A protein and the small-molecule ligand that binds it are described below.
Small molecule (SMILES): Nc1nc(N)c2c(OCCCOc3cccc(F)c3)cccc2n1

Sequence of chain 1.C:
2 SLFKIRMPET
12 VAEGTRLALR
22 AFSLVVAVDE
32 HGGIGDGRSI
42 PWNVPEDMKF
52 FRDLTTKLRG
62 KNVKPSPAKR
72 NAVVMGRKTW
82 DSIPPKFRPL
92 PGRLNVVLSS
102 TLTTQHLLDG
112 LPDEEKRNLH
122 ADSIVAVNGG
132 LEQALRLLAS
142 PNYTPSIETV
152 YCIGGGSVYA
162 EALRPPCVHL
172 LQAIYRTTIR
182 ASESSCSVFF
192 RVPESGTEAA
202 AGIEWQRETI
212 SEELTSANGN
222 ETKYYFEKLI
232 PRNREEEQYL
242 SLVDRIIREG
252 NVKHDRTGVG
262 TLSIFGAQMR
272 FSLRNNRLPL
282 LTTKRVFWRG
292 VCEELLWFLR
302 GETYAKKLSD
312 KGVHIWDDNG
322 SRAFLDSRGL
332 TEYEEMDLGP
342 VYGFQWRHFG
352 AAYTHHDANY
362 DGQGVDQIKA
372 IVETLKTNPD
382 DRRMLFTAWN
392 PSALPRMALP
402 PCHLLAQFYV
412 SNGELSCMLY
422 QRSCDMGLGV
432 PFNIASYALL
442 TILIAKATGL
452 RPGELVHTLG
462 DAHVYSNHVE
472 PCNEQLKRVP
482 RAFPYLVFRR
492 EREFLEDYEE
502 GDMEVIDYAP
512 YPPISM

Binding-site contacts:
Ligand atom C4 contacts residue NDP1 of chain 1.Q at 3.2 Å.
Ligand atom O13 contacts residue NDP1 of chain 1.Q at 3.8 Å.
Ligand atom N3 contacts residue VAL26 of chain 1.C at 3.4 Å.
Ligand atom C10 contacts residue ASP48 of chain 1.C at 3.0 Å.
Ligand atom C16 contacts residue ILE84 of chain 1.C at 3.5 Å (hydrophobic).
Ligand atom C22 contacts residue PRO85 of chain 1.C at 3.7 Å (hydrophobic).
Ligand atom N11 contacts residue ALA28 of chain 1.C at 3.6 Å.
Ligand atom C2 contacts residue ALA28 of chain 1.C at 3.7 Å (hydrophobic).
Ligand atom N12 contacts residue PHE52 of chain 1.C at 3.6 Å.
Ligand atom N12 contacts residue TYR160 of chain 1.C at 3.5 Å (h-bond).
Ligand atom C4 contacts residue PHE52 of chain 1.C at 3.4 Å (hydrophobic).
Ligand atom C9 contacts residue MET49 of chain 1.C at 3.3 Å (hydrophobic).
Ligand atom O13 contacts residue ILE154 of chain 1.C at 3.7 Å.
Ligand atom C7 contacts residue PHE52 of chain 1.C at 3.9 Å (hydrophobic).
Ligand atom C6 contacts residue ASP48 of chain 1.C at 3.3 Å.
Ligand atom C5 contacts residue PHE52 of chain 1.C at 3.5 Å (hydrophobic).
Ligand atom C5 contacts residue NDP1 of chain 1.Q at 3.6 Å.
Ligand atom N12 contacts residue VAL26 of chain 1.C at 3.3 Å (h-bond).
Ligand atom N11 contacts residue VAL27 of chain 1.C at 3.1 Å (h-bond).
Ligand atom N1 contacts residue ASP48 of chain 1.C at 2.7 Å (salt-bridge).
Ligand atom C2 contacts residue ASP48 of chain 1.C at 3.6 Å.
Ligand atom F24 contacts residue SER83 of chain 1.C at 3.9 Å.
Ligand atom C2 contacts residue VAL26 of chain 1.C at 3.8 Å (hydrophobic).
Ligand atom C14 contacts residue NDP1 of chain 1.Q at 3.9 Å.
Ligand atom N11 contacts residue ASP48 of chain 1.C at 3.1 Å (salt-bridge).
Ligand atom N12 contacts residue NDP1 of chain 1.Q at 3.5 Å (h-bond).
Ligand atom N12 contacts residue ILE154 of chain 1.C at 2.8 Å (h-bond).
Ligand atom N3 contacts residue PHE52 of chain 1.C at 3.8 Å.
Ligand atom N3 contacts residue ALA28 of chain 1.C at 3.8 Å.
Ligand atom C2 contacts residue VAL27 of chain 1.C at 3.6 Å (hydrophobic).
Ligand atom C2 contacts residue NDP1 of chain 1.Q at 3.9 Å.
Ligand atom O13 contacts residue PHE52 of chain 1.C at 3.9 Å.
Ligand atom N1 contacts residue ALA28 of chain 1.C at 3.9 Å.
Ligand atom N3 contacts residue VAL27 of chain 1.C at 3.2 Å (h-bond).
Ligand atom N11 contacts residue VAL26 of chain 1.C at 3.5 Å.
Ligand atom C15 contacts residue THR80 of chain 1.C at 3.6 Å.
Ligand atom N11 contacts residue THR178 of chain 1.C at 3.0 Å (h-bond).
Ligand atom C10 contacts residue MET49 of chain 1.C at 3.8 Å (hydrophobic).
Ligand atom N3 contacts residue NDP1 of chain 1.Q at 3.4 Å (h-bond).
Ligand atom F24 contacts residue PRO85 of chain 1.C at 3.0 Å.